Sequence of chain 1.A:
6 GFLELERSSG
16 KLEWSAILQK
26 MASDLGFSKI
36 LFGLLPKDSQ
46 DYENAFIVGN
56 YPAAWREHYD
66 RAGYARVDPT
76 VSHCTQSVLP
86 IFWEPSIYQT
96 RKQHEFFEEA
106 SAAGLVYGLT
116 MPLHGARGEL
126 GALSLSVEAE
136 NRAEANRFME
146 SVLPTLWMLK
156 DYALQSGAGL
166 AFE

This protein binds this small molecule.
Small molecule (SMILES): O=C(Oc1c(Br)cc(Br)cc1CNC(=O)c1ccccc1[N+](=O)[O-])c1ccccc1Cl

Binding-site contacts:
Ligand atom BR23 contacts residue TYR47 of chain 1.A at 3.5 Å.
Ligand atom C4 contacts residue LEU36 of chain 1.A at 3.5 Å (hydrophobic).
Ligand atom N16 contacts residue TYR56 of chain 1.A at 3.6 Å.
Ligand atom C12 contacts residue THR75 of chain 1.A at 3.7 Å.
Ligand atom CL31 contacts residue GLY38 of chain 1.A at 3.4 Å.
Ligand atom C11 contacts residue THR75 of chain 1.A at 3.6 Å.
Ligand atom C9 contacts residue SER129 of chain 1.A at 3.6 Å.
Ligand atom C12 contacts residue TRP88 of chain 1.A at 3.2 Å (hydrophobic).
Ligand atom C4 contacts residue TYR64 of chain 1.A at 3.5 Å (hydrophobic).
Ligand atom O18 contacts residue TYR56 of chain 1.A at 3.7 Å.
Ligand atom BR24 contacts residue TRP60 of chain 1.A at 3.7 Å.
Ligand atom C2 contacts residue TYR64 of chain 1.A at 3.5 Å (hydrophobic).
Ligand atom C12 contacts residue TYR93 of chain 1.A at 3.7 Å (hydrophobic).
Ligand atom N16 contacts residue TRP60 of chain 1.A at 3.5 Å (h-bond).
Ligand atom C11 contacts residue TRP88 of chain 1.A at 3.5 Å (hydrophobic).
Ligand atom CL31 contacts residue ALA50 of chain 1.A at 3.5 Å.
Ligand atom C5 contacts residue TYR64 of chain 1.A at 3.5 Å (hydrophobic).
Ligand atom O19 contacts residue TYR56 of chain 1.A at 3.3 Å.
Ligand atom C13 contacts residue TYR93 of chain 1.A at 3.2 Å (hydrophobic).
Ligand atom O17 contacts residue SER129 of chain 1.A at 3.2 Å (h-bond).
Ligand atom C29 contacts residue LEU125 of chain 1.A at 3.7 Å (hydrophobic).
Ligand atom C28 contacts residue TYR47 of chain 1.A at 3.5 Å (hydrophobic).
Ligand atom O22 contacts residue LEU36 of chain 1.A at 3.4 Å.
Ligand atom O18 contacts residue TRP60 of chain 1.A at 3.1 Å (h-bond).
Ligand atom C29 contacts residue GLY126 of chain 1.A at 3.6 Å.
Ligand atom O18 contacts residue LEU110 of chain 1.A at 3.2 Å.
Ligand atom O22 contacts residue GLY38 of chain 1.A at 3.5 Å.
Ligand atom C7 contacts residue ASP73 of chain 1.A at 3.4 Å.
Ligand atom C6 contacts residue TYR64 of chain 1.A at 3.7 Å (hydrophobic).
Ligand atom C13 contacts residue TRP88 of chain 1.A at 3.6 Å (hydrophobic).
Ligand atom O17 contacts residue TYR56 of chain 1.A at 2.7 Å (h-bond).
Ligand atom C3 contacts residue TYR64 of chain 1.A at 3.4 Å (hydrophobic).
Ligand atom BR24 contacts residue TYR64 of chain 1.A at 3.5 Å.
Ligand atom CL31 contacts residue LEU39 of chain 1.A at 3.4 Å.
Ligand atom O19 contacts residue TRP60 of chain 1.A at 3.1 Å (h-bond).
Ligand atom N8 contacts residue ASP73 of chain 1.A at 2.7 Å (salt-bridge).
Ligand atom C29 contacts residue TYR47 of chain 1.A at 3.5 Å (hydrophobic).
Ligand atom C1 contacts residue TYR64 of chain 1.A at 3.6 Å (hydrophobic).
Ligand atom C11 contacts residue THR115 of chain 1.A at 3.7 Å.
Ligand atom C26 contacts residue ALA127 of chain 1.A at 3.6 Å (hydrophobic).